Sequence of chain 1.B:
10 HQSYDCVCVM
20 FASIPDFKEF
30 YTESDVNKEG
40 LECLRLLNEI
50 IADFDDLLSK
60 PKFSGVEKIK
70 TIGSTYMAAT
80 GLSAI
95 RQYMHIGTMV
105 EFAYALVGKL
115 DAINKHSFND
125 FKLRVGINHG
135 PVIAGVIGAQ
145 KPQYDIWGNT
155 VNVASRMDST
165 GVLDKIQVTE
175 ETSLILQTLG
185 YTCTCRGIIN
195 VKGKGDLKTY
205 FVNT

Binding-site contacts:
Ligand atom C2 contacts residue PHE39 of chain 1.A at 3.5 Å (hydrophobic).
Ligand atom O2 contacts residue ASP150 of chain 1.A at 4.2 Å.
Ligand atom C18 contacts residue GLY72 of chain 1.B at 3.9 Å.
Ligand atom C21 contacts residue SER73 of chain 1.B at 3.7 Å.
Ligand atom C22 contacts residue SER73 of chain 1.B at 3.8 Å.
Ligand atom C3 contacts residue PHE39 of chain 1.A at 3.8 Å (hydrophobic).
Ligand atom O7 contacts residue SER153 of chain 1.A at 3.2 Å (h-bond).
Ligand atom O2 contacts residue TRP152 of chain 1.A at 3.5 Å.
Ligand atom C17 contacts residue THR157 of chain 1.A at 3.5 Å.
Ligand atom C15 contacts residue SER73 of chain 1.B at 4.1 Å.
Ligand atom O2 contacts residue VAL151 of chain 1.A at 2.6 Å (h-bond).
Ligand atom C22 contacts residue THR74 of chain 1.B at 3.5 Å.
Ligand atom O7 contacts residue THR157 of chain 1.A at 2.9 Å (h-bond).
Ligand atom C12 contacts residue THR157 of chain 1.A at 3.8 Å.
Ligand atom C2 contacts residue VAL151 of chain 1.A at 4.0 Å (hydrophobic).
Ligand atom C16 contacts residue LYS27 of chain 1.B at 3.6 Å.
Ligand atom O7 contacts residue VAL156 of chain 1.A at 4.1 Å.
Ligand atom C15 contacts residue LEU46 of chain 1.B at 4.0 Å (hydrophobic).
Ligand atom C21 contacts residue GLY72 of chain 1.B at 4.1 Å.
Ligand atom C2 contacts residue VAL156 of chain 1.A at 3.6 Å (hydrophobic).
Ligand atom O6 contacts residue TRP152 of chain 1.A at 3.6 Å.
Ligand atom C1 contacts residue VAL151 of chain 1.A at 3.6 Å (hydrophobic).
Ligand atom C1 contacts residue VAL156 of chain 1.A at 3.6 Å (hydrophobic).
Ligand atom O2 contacts residue VAL156 of chain 1.A at 4.1 Å.
Ligand atom C22 contacts residue ILE71 of chain 1.B at 3.7 Å (hydrophobic).
Ligand atom C18 contacts residue ILE71 of chain 1.B at 3.1 Å (hydrophobic).
Ligand atom O5 contacts residue SER73 of chain 1.B at 3.2 Å (h-bond).
Ligand atom C15 contacts residue GLY72 of chain 1.B at 4.1 Å.
Ligand atom C7 contacts residue GLY72 of chain 1.B at 3.6 Å.
Ligand atom C19 contacts residue PHE39 of chain 1.A at 3.9 Å (hydrophobic).
Ligand atom C22 contacts residue GLY72 of chain 1.B at 4.2 Å.
Ligand atom C18 contacts residue LEU83 of chain 1.A at 3.8 Å (hydrophobic).
Ligand atom C20 contacts residue THR157 of chain 1.A at 3.8 Å.
Ligand atom C5 contacts residue GLY72 of chain 1.B at 4.1 Å.
Ligand atom C11 contacts residue THR157 of chain 1.A at 3.4 Å.
Ligand atom C6 contacts residue GLY72 of chain 1.B at 4.0 Å.
Ligand atom O6 contacts residue GLY72 of chain 1.B at 3.4 Å.
Ligand atom C16 contacts residue THR157 of chain 1.A at 4.0 Å.
Ligand atom C3 contacts residue TYR88 of chain 1.A at 3.6 Å (hydrophobic).
Ligand atom C14 contacts residue PHE26 of chain 1.B at 4.1 Å (hydrophobic).

Sequence of chain 1.A:
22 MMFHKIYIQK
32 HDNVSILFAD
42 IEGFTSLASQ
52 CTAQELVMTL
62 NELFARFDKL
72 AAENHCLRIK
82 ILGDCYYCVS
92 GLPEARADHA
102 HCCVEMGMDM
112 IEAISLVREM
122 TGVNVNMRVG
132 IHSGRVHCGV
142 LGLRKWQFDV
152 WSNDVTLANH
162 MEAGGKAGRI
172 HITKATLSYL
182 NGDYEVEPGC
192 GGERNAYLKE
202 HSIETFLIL

A protein and the small-molecule ligand that binds it are described below.
Small molecule (SMILES): C=C[C@@]1(C)CC(=O)[C@]2(O)[C@@]3(C)[C@@H](O)CCC(C)(C)[C@@H]3[C@H](O)[C@H](OC(C)=O)[C@@]2(C)O1